Sequence of chain 4.I:
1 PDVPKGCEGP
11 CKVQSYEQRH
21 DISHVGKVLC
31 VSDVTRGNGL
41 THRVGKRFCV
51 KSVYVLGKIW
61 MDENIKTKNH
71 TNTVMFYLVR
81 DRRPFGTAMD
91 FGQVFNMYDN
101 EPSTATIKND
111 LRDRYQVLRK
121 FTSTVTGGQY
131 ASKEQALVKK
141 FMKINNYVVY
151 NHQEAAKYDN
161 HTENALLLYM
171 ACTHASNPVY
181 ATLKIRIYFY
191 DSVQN

Sequence of chain 5.M:
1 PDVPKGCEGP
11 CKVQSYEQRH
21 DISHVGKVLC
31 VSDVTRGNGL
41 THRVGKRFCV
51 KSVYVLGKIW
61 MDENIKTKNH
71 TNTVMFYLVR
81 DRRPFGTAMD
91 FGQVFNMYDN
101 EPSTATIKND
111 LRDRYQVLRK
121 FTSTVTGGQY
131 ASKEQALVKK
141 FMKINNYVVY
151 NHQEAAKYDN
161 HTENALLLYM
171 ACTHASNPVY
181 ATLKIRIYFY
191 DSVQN

Sequence of chain 4.K:
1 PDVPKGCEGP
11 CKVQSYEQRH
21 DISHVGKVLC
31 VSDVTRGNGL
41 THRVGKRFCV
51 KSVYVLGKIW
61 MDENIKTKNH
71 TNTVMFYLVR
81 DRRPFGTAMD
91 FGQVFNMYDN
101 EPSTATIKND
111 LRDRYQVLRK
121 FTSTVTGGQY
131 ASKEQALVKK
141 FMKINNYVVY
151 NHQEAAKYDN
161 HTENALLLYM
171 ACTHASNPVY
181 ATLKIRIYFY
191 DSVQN

A small-molecule ligand and the protein it binds are described below.
Small molecule (SMILES): Nc1ccn([C@H]2C[C@H](O[P](=O)(O)OC[C@H]3O[C@@H](n4ccc(N)nc4=O)C[C@@H]3O[P](=O)(O)OC[C@H]3O[C@@H](n4cnc5c(N)ncnc54)C[C@@H]3O[P](=O)(O)OC[C@H]3O[C@@H](n4ccc(N)nc4=O)C[C@@H]3O)[C@@H](CO[P](=O)(O)O[C@H]3C[C@H](n4cnc5c(N)ncnc54)O[C@@H]3CO[P](=O)(O)O[C@H]3C[C@H](n4cnc5c(N)ncnc54)O[C@@H]3CO[P](=O)(O)O[C@H]3C[C@H](n4ccc(N)nc4=O)O[C@@H]3COP(=O)=O)O2)c(=O)n1

Binding-site contacts:
Ligand atom OP2 contacts residue ASN195 of chain 5.M at 2.7 Å (h-bond).
Ligand atom O3' contacts residue TYR188 of chain 4.K at 2.9 Å (h-bond).
Ligand atom OP1 contacts residue VAL117 of chain 4.I at 3.6 Å.
Ligand atom O3' contacts residue ASP113 of chain 4.I at 3.4 Å (salt-bridge).
Ligand atom C8 contacts residue TYR54 of chain 4.K at 3.5 Å (hydrophobic).
Ligand atom N3 contacts residue PHE141 of chain 4.K at 3.6 Å.
Ligand atom C5 contacts residue PHE141 of chain 4.K at 3.4 Å (hydrophobic).
Ligand atom OP2 contacts residue TYR54 of chain 4.K at 2.6 Å (h-bond).
Ligand atom OP1 contacts residue ARG82 of chain 4.I at 3.0 Å (salt-bridge).
Ligand atom P contacts residue TYR188 of chain 4.K at 3.4 Å.
Ligand atom O3' contacts residue ARG82 of chain 4.I at 3.1 Å (salt-bridge).
Ligand atom C2' contacts residue CYS11 of chain 4.K at 3.5 Å (hydrophobic).
Ligand atom C6 contacts residue PHE141 of chain 4.K at 3.4 Å (hydrophobic).
Ligand atom OP1 contacts residue ARG112 of chain 4.I at 2.7 Å (salt-bridge).
Ligand atom OP1 contacts residue LYS120 of chain 4.I at 3.1 Å (salt-bridge).
Ligand atom C5' contacts residue ASP113 of chain 4.I at 3.5 Å.
Ligand atom P contacts residue ARG47 of chain 5.M at 3.1 Å.
Ligand atom C2' contacts residue TYR188 of chain 4.K at 3.1 Å (hydrophobic).
Ligand atom N1 contacts residue PHE141 of chain 4.K at 3.3 Å.
Ligand atom OP1 contacts residue ARG47 of chain 5.M at 2.6 Å (salt-bridge).
Ligand atom N7 contacts residue PHE141 of chain 4.K at 3.6 Å.
Ligand atom OP2 contacts residue ARG186 of chain 4.K at 2.9 Å (salt-bridge).
Ligand atom O2 contacts residue TYR188 of chain 4.K at 3.1 Å.
Ligand atom C6 contacts residue CYS11 of chain 4.K at 3.5 Å (hydrophobic).
Ligand atom N4 contacts residue SER52 of chain 4.K at 3.6 Å (h-bond).
Ligand atom O5' contacts residue ARG112 of chain 4.I at 3.2 Å.
Ligand atom N1 contacts residue CYS11 of chain 4.K at 3.6 Å.
Ligand atom C2 contacts residue PHE141 of chain 4.K at 3.4 Å (hydrophobic).
Ligand atom O3' contacts residue ASN195 of chain 5.M at 3.5 Å.
Ligand atom O4' contacts residue ARG80 of chain 4.I at 3.4 Å (salt-bridge).
Ligand atom OP1 contacts residue ARG119 of chain 4.I at 3.5 Å.
Ligand atom OP2 contacts residue TYR188 of chain 4.K at 2.8 Å (h-bond).
Ligand atom P contacts residue ASP113 of chain 4.I at 3.6 Å.
Ligand atom OP2 contacts residue ARG47 of chain 5.M at 3.0 Å (salt-bridge).
Ligand atom OP2 contacts residue LYS120 of chain 4.I at 3.0 Å (salt-bridge).
Ligand atom C4 contacts residue PHE141 of chain 4.K at 3.5 Å (hydrophobic).
Ligand atom O3' contacts residue LEU118 of chain 4.I at 3.5 Å (h-bond).
Ligand atom OP1 contacts residue ASP113 of chain 4.I at 2.7 Å (salt-bridge).
Ligand atom C3' contacts residue TYR188 of chain 4.K at 3.1 Å (hydrophobic).
Ligand atom N6 contacts residue PHE141 of chain 4.K at 3.5 Å.